Binding-site contacts:
Ligand atom C1 contacts residue ARG502 of chain 1.D at 3.9 Å.
Ligand atom C8 contacts residue HIS513 of chain 1.D at 3.5 Å.
Ligand atom O5 contacts residue ASN503 of chain 1.D at 4.2 Å.
Ligand atom N2 contacts residue ASN503 of chain 1.D at 4.1 Å.
Ligand atom C1 contacts residue ASN503 of chain 1.D at 3.2 Å.
Ligand atom O7 contacts residue ASN503 of chain 1.D at 4.2 Å.
Ligand atom O7 contacts residue TYR504 of chain 1.D at 4.1 Å.
Ligand atom C8 contacts residue THR512 of chain 1.D at 4.1 Å.
Ligand atom C7 contacts residue ASN503 of chain 1.D at 4.1 Å.
Ligand atom C2 contacts residue ASN503 of chain 1.D at 4.3 Å.
Ligand atom O5 contacts residue ARG502 of chain 1.D at 3.7 Å.

This protein binds this small molecule.
Small molecule (SMILES): CC(=O)N[C@@H]1[C@@H](O)[C@H](O)[C@@H](CO)O[C@H]1O

Sequence of chain 1.D:
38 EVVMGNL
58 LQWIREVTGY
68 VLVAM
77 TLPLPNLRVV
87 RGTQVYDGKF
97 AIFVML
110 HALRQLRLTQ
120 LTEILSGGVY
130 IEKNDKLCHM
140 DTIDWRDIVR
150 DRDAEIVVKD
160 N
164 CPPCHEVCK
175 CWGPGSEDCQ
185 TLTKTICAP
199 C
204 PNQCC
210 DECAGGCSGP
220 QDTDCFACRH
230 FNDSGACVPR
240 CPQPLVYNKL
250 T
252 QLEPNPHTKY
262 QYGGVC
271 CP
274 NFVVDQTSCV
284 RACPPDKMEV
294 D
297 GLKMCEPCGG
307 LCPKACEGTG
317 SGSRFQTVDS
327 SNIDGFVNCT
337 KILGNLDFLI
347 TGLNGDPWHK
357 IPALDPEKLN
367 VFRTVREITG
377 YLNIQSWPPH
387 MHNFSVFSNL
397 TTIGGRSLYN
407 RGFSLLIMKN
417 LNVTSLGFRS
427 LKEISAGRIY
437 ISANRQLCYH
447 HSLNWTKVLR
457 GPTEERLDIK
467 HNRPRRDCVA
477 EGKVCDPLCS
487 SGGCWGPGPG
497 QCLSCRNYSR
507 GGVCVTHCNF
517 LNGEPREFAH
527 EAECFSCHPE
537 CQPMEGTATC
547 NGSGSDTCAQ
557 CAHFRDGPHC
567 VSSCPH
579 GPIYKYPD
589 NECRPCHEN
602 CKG